Binding-site contacts:
Ligand atom O7 contacts residue ASN57 of chain 1.A at 4.5 Å.
Ligand atom O5 contacts residue ARG14 of chain 1.A at 3.4 Å (salt-bridge).
Ligand atom C1 contacts residue ARG14 of chain 1.A at 3.5 Å.
Ligand atom C4 contacts residue ASN57 of chain 1.A at 4.3 Å.
Ligand atom N2 contacts residue ASN57 of chain 1.A at 2.9 Å (h-bond).
Ligand atom C7 contacts residue ASN57 of chain 1.A at 3.7 Å.
Ligand atom C2 contacts residue ASN57 of chain 1.A at 2.5 Å.
Ligand atom C5 contacts residue ASN57 of chain 1.A at 3.8 Å.
Ligand atom O5 contacts residue ASN57 of chain 1.A at 2.5 Å (h-bond).
Ligand atom C6 contacts residue ARG14 of chain 1.A at 4.1 Å.
Ligand atom C8 contacts residue ASN57 of chain 1.A at 4.1 Å.
Ligand atom C5 contacts residue ARG14 of chain 1.A at 3.6 Å.
Ligand atom C3 contacts residue ASN57 of chain 1.A at 3.8 Å.
Ligand atom C1 contacts residue ASN57 of chain 1.A at 1.5 Å.

The protein below binds the small molecule below.
Small molecule (SMILES): CC(=O)N[C@H]1[C@H](O[C@H]2[C@H](O)[C@@H](NC(C)=O)CO[C@@H]2CO[C@@H]2O[C@@H](C)[C@@H](O)[C@@H](O)[C@@H]2O)O[C@H](CO)[C@@H](O)[C@@H]1O

Sequence of chain 1.A:
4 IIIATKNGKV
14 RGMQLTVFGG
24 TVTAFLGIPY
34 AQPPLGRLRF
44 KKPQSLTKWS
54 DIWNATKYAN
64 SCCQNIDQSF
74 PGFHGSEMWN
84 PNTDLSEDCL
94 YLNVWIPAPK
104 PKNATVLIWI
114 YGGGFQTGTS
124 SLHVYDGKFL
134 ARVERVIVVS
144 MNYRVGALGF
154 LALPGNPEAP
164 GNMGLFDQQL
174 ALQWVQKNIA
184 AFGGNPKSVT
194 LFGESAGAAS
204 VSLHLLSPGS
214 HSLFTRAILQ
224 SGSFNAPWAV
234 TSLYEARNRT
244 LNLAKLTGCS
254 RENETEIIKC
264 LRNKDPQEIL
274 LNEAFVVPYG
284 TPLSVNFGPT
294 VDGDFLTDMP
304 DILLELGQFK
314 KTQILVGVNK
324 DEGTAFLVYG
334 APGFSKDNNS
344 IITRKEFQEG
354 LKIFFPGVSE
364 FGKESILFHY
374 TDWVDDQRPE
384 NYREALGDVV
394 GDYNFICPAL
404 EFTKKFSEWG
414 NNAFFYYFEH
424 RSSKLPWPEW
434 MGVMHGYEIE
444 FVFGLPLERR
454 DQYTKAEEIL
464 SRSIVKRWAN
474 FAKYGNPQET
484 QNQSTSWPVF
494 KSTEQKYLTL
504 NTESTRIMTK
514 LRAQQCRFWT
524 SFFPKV